Binding-site contacts:
Ligand atom C2 contacts residue ASN120 of chain 1.C at 2.5 Å.
Ligand atom C5 contacts residue ASN120 of chain 1.C at 3.7 Å.
Ligand atom N2 contacts residue ASN120 of chain 1.C at 2.7 Å (h-bond).
Ligand atom C3 contacts residue ASN120 of chain 1.C at 3.8 Å.
Ligand atom C4 contacts residue ASN120 of chain 1.C at 4.3 Å.
Ligand atom C8 contacts residue ASN120 of chain 1.C at 3.4 Å.
Ligand atom C1 contacts residue ASN120 of chain 1.C at 1.5 Å.
Ligand atom C7 contacts residue ASN120 of chain 1.C at 3.6 Å.
Ligand atom O5 contacts residue ASN120 of chain 1.C at 2.4 Å (h-bond).

Sequence of chain 1.C:
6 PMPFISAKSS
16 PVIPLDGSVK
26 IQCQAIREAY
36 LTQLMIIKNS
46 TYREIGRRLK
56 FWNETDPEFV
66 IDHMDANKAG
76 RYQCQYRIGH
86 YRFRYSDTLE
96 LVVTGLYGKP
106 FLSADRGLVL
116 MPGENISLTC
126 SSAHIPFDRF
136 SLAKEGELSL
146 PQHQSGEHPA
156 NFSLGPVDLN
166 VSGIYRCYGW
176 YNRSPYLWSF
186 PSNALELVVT

This small molecule binds to this protein.
Small molecule (SMILES): CC(=O)N[C@H]1[C@@H](O[C@H]2[C@H](O)[C@@H](NC(C)=O)CO[C@@H]2CO)O[C@H](CO)[C@@H](O[C@@H]2O[C@H](CO)[C@@H](O)[C@H](O)[C@@H]2O)[C@@H]1O